Binding-site contacts:
Ligand atom O1C contacts residue PHE85 of chain 1.A at 3.5 Å.
Ligand atom C43 contacts residue SER137 of chain 1.A at 3.6 Å.
Ligand atom O91 contacts residue MET176 of chain 2.A at 3.3 Å.
Ligand atom C41 contacts residue SER137 of chain 1.A at 3.4 Å.
Ligand atom O10 contacts residue ARG103 of chain 1.A at 3.8 Å.
Ligand atom O10 contacts residue THR102 of chain 1.A at 3.4 Å (h-bond).
Ligand atom O3 contacts residue ASN81 of chain 1.A at 2.8 Å (h-bond).
Ligand atom C42 contacts residue ASN81 of chain 1.A at 3.4 Å.
Ligand atom C4 contacts residue GLN115 of chain 1.A at 3.1 Å.
Ligand atom C5 contacts residue GLN115 of chain 1.A at 3.8 Å.
Ligand atom C43 contacts residue PHE85 of chain 1.A at 3.6 Å (hydrophobic).
Ligand atom C21 contacts residue HIS63 of chain 1.A at 3.6 Å.
Ligand atom N4 contacts residue SER137 of chain 1.A at 3.7 Å.
Ligand atom C1B contacts residue MG1 of chain 1.B at 3.6 Å.
Ligand atom C8 contacts residue LEU173 of chain 2.A at 3.5 Å (hydrophobic).
Ligand atom C42 contacts residue ILE133 of chain 1.A at 3.5 Å (hydrophobic).
Ligand atom O12 contacts residue HIS99 of chain 1.A at 2.9 Å (h-bond).
Ligand atom O11 contacts residue MG1 of chain 1.B at 2.2 Å.
Ligand atom C43 contacts residue ASN81 of chain 1.A at 3.2 Å.
Ligand atom O21 contacts residue SER66 of chain 1.A at 3.7 Å.
Ligand atom C11 contacts residue MG1 of chain 1.B at 3.2 Å.
Ligand atom C94 contacts residue GLU146 of chain 2.A at 3.3 Å.
Ligand atom C3 contacts residue HIS63 of chain 1.A at 3.7 Å.
Ligand atom C3 contacts residue GLN115 of chain 1.A at 3.4 Å.
Ligand atom O3 contacts residue GLN115 of chain 1.A at 3.2 Å (h-bond).
Ligand atom O12 contacts residue MG1 of chain 1.B at 2.1 Å.
Ligand atom C1A contacts residue PRO104 of chain 1.A at 3.8 Å (hydrophobic).
Ligand atom N4 contacts residue ASN81 of chain 1.A at 2.8 Å (h-bond).
Ligand atom O21 contacts residue GLN115 of chain 1.A at 3.4 Å (h-bond).
Ligand atom O11 contacts residue THR102 of chain 1.A at 3.7 Å.
Ligand atom O21 contacts residue HIS63 of chain 1.A at 2.8 Å (h-bond).
Ligand atom O3 contacts residue HIS63 of chain 1.A at 2.7 Å (h-bond).
Ligand atom C94 contacts residue HIS150 of chain 2.A at 3.7 Å.
Ligand atom C42 contacts residue SER137 of chain 1.A at 3.1 Å.
Ligand atom C92 contacts residue ARG103 of chain 1.A at 3.4 Å.
Ligand atom N92 contacts residue HIS150 of chain 2.A at 3.6 Å.
Ligand atom C91 contacts residue ARG103 of chain 1.A at 3.8 Å.
Ligand atom C12 contacts residue MG1 of chain 1.B at 3.2 Å.
Ligand atom C21 contacts residue GLN115 of chain 1.A at 3.8 Å.
Ligand atom N9 contacts residue ARG103 of chain 1.A at 3.4 Å (salt-bridge).

The small molecule below binds the protein below.
Small molecule (SMILES): CN(C)CC(=O)Nc1ccc2c(c1O)C(=O)C1=C(O)[C@]3(O)C(=O)C(C(N)=O)=C(O)[C@@H](N(C)C)[C@@H]3C[C@@H]1C2

Sequence of chain 2.A:
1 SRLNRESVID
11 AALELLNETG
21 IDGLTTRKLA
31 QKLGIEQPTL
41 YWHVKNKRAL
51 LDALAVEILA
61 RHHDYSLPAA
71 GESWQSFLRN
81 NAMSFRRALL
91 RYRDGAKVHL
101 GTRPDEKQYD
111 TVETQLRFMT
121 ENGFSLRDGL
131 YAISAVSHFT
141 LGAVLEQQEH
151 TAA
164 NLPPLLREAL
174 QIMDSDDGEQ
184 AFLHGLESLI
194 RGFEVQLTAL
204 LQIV

Sequence of chain 1.A:
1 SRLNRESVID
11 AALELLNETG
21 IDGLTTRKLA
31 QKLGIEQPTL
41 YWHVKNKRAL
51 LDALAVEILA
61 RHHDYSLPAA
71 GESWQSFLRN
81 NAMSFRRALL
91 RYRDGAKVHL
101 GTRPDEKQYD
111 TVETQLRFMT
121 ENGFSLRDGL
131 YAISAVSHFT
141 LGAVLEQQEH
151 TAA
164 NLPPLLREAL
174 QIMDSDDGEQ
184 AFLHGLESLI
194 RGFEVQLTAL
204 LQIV